Binding-site contacts:
Ligand atom CAC contacts residue ASN139 of chain 1.A at 3.9 Å.
Ligand atom OAU contacts residue LEU187 of chain 1.A at 3.6 Å.
Ligand atom CAS contacts residue PHE133 of chain 1.A at 3.8 Å (hydrophobic).
Ligand atom CAF contacts residue PHE64 of chain 1.A at 3.8 Å (hydrophobic).
Ligand atom CAK contacts residue ASP217 of chain 1.A at 4.0 Å.
Ligand atom OAM contacts residue LYS83 of chain 1.A at 3.2 Å (salt-bridge).
Ligand atom OAW contacts residue LEU135 of chain 1.A at 4.0 Å.
Ligand atom NAL contacts residue ASP217 of chain 1.A at 3.1 Å (salt-bridge).
Ligand atom CAH contacts residue PHE64 of chain 1.A at 4.0 Å (hydrophobic).
Ligand atom CAB contacts residue GLU184 of chain 1.A at 3.3 Å.
Ligand atom CAV contacts residue GLY137 of chain 1.A at 3.5 Å.
Ligand atom CAR contacts residue LEU187 of chain 1.A at 4.0 Å (hydrophobic).
Ligand atom NAI contacts residue VAL67 of chain 1.A at 3.9 Å.
Ligand atom CAN contacts residue PHE133 of chain 1.A at 4.0 Å (hydrophobic).
Ligand atom CAC contacts residue GLY60 of chain 1.A at 4.0 Å.
Ligand atom CAE contacts residue VAL67 of chain 1.A at 3.6 Å (hydrophobic).
Ligand atom CAT contacts residue PHE133 of chain 1.A at 3.7 Å (hydrophobic).
Ligand atom NAG contacts residue PHE64 of chain 1.A at 3.4 Å.
Ligand atom CAQ contacts residue ALA81 of chain 1.A at 3.9 Å (hydrophobic).
Ligand atom CAB contacts residue ASN139 of chain 1.A at 4.0 Å.
Ligand atom CAD contacts residue GLY60 of chain 1.A at 4.0 Å.
Ligand atom CAV contacts residue LEU136 of chain 1.A at 3.3 Å (hydrophobic).
Ligand atom CAP contacts residue LEU187 of chain 1.A at 4.0 Å (hydrophobic).
Ligand atom CAK contacts residue LYS83 of chain 1.A at 3.7 Å.
Ligand atom CAV contacts residue LEU187 of chain 1.A at 3.7 Å (hydrophobic).
Ligand atom CAA contacts residue GLU184 of chain 1.A at 3.4 Å.
Ligand atom CAQ contacts residue LEU187 of chain 1.A at 3.6 Å (hydrophobic).
Ligand atom OAW contacts residue ALA81 of chain 1.A at 3.4 Å.
Ligand atom CAR contacts residue ALA81 of chain 1.A at 3.4 Å (hydrophobic).
Ligand atom OAM contacts residue GLU98 of chain 1.A at 3.7 Å.
Ligand atom NAL contacts residue LYS83 of chain 1.A at 3.8 Å.
Ligand atom OAM contacts residue ASP217 of chain 1.A at 3.3 Å (salt-bridge).
Ligand atom CAD contacts residue LEU59 of chain 1.A at 4.0 Å (hydrophobic).
Ligand atom CAR contacts residue LEU136 of chain 1.A at 3.9 Å (hydrophobic).
Ligand atom CAS contacts residue ALA81 of chain 1.A at 3.6 Å (hydrophobic).
Ligand atom OAU contacts residue LEU59 of chain 1.A at 3.9 Å.
Ligand atom OAM contacts residue ALA216 of chain 1.A at 3.8 Å.
Ligand atom OAW contacts residue LEU136 of chain 1.A at 3.0 Å (h-bond).
Ligand atom CAK contacts residue ALA216 of chain 1.A at 3.9 Å (hydrophobic).
Ligand atom CAS contacts residue GLU134 of chain 1.A at 3.6 Å.

A small-molecule ligand and the protein it binds are described below.
Small molecule (SMILES): O=C1N=C(Nc2ccccc2)N=C1Cc1ccc2c(c1)OCO2

Sequence of chain 1.A:
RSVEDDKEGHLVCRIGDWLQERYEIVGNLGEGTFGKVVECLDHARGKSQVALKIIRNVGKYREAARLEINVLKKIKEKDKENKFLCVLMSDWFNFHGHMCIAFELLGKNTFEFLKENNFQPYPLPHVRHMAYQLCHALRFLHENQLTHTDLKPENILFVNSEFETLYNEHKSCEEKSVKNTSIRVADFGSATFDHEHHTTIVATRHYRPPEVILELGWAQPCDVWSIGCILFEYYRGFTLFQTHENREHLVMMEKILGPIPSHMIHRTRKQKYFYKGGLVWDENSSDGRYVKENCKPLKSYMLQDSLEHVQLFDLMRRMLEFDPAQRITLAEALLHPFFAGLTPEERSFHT